Binding-site contacts:
Ligand atom CG2 contacts residue PHE71 of chain 10.A at 4.0 Å (hydrophobic).
Ligand atom CD1 contacts residue THR349 of chain 10.A at 4.3 Å.

The small molecule below binds the protein below.
Small molecule (SMILES): CC[C@H](C)[C@@H](C=O)NC(=O)[C@H](CO)NC(=O)[C@H](CCCCN)NC(=O)[C@@H](N)C(C)C

Sequence of chain 10.A:
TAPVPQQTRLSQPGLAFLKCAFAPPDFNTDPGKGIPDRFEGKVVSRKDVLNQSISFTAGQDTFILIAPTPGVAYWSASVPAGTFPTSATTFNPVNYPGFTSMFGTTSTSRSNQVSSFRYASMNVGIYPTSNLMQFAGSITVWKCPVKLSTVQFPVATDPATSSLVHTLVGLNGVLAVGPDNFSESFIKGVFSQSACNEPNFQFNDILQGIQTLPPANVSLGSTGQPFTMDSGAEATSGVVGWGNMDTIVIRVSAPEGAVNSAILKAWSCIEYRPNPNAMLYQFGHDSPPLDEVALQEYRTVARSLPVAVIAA